Sequence of chain 55.D:
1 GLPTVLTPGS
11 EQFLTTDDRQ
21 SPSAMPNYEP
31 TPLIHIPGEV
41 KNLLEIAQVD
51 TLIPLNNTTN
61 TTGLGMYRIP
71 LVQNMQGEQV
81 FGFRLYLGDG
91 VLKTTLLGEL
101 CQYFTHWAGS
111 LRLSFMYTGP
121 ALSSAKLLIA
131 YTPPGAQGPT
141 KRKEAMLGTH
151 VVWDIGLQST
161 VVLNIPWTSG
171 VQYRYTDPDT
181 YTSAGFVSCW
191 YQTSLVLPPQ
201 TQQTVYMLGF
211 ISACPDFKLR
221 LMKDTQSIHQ

Sequence of chain 18.C:
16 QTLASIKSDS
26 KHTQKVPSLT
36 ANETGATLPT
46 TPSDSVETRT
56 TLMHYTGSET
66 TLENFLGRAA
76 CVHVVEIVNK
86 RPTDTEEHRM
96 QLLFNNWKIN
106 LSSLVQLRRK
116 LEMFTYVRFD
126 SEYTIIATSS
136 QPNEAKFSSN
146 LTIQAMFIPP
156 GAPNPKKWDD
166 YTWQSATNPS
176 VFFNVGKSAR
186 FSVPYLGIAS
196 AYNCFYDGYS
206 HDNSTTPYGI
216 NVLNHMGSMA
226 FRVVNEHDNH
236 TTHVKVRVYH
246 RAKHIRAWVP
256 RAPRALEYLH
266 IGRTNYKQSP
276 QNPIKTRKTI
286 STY

This protein binds this small molecule.
Small molecule (SMILES): Nc1nc(-c2ccccc2)nc2[nH]nc(Nc3ccc(C(F)(F)F)cc3)c12

Binding-site contacts:
Ligand atom F3 contacts residue ILE104 of chain 18.C at 3.7 Å.
Ligand atom F3 contacts residue LEU106 of chain 18.C at 3.5 Å.
Ligand atom C13 contacts residue ASN198 of chain 18.C at 2.6 Å.
Ligand atom N6 contacts residue LEU218 of chain 18.C at 3.4 Å (h-bond).
Ligand atom C17 contacts residue ALA194 of chain 18.C at 3.6 Å (hydrophobic).
Ligand atom C9 contacts residue ASN198 of chain 18.C at 3.1 Å.
Ligand atom C15 contacts residue ALA194 of chain 18.C at 3.5 Å (hydrophobic).
Ligand atom N5 contacts residue TYR197 of chain 18.C at 3.8 Å.
Ligand atom N6 contacts residue MET221 of chain 18.C at 3.2 Å.
Ligand atom C6 contacts residue ILE104 of chain 18.C at 3.3 Å (hydrophobic).
Ligand atom N3 contacts residue TYR197 of chain 18.C at 3.9 Å.
Ligand atom C4 contacts residue ASN105 of chain 18.C at 3.4 Å.
Ligand atom C15 contacts residue ASN198 of chain 18.C at 2.5 Å.
Ligand atom C1 contacts residue TYR197 of chain 18.C at 3.8 Å (hydrophobic).
Ligand atom F2 contacts residue MET221 of chain 18.C at 2.9 Å.
Ligand atom N6 contacts residue ASN219 of chain 18.C at 3.5 Å.
Ligand atom C15 contacts residue LEU218 of chain 18.C at 3.8 Å (hydrophobic).
Ligand atom C4 contacts residue MET221 of chain 18.C at 3.7 Å (hydrophobic).
Ligand atom N2 contacts residue ASN198 of chain 18.C at 3.3 Å (h-bond).
Ligand atom C11 contacts residue LEU218 of chain 18.C at 3.6 Å (hydrophobic).
Ligand atom C14 contacts residue LEU218 of chain 18.C at 3.5 Å (hydrophobic).
Ligand atom C3 contacts residue TYR197 of chain 18.C at 3.8 Å (hydrophobic).
Ligand atom C18 contacts residue ILE104 of chain 18.C at 3.9 Å (hydrophobic).
Ligand atom C6 contacts residue ASN105 of chain 18.C at 3.6 Å.
Ligand atom C2 contacts residue MET221 of chain 18.C at 3.8 Å (hydrophobic).
Ligand atom F1 contacts residue SER126 of chain 18.C at 3.6 Å.
Ligand atom N1 contacts residue ASN219 of chain 18.C at 3.9 Å.
Ligand atom C6 contacts residue MET221 of chain 18.C at 3.8 Å (hydrophobic).
Ligand atom C13 contacts residue LEU218 of chain 18.C at 3.6 Å (hydrophobic).
Ligand atom C17 contacts residue ASN198 of chain 18.C at 3.7 Å.
Ligand atom N4 contacts residue LEU218 of chain 18.C at 3.0 Å (h-bond).
Ligand atom C15 contacts residue SER198 of chain 18.B at 3.6 Å.
Ligand atom N5 contacts residue ASN198 of chain 18.C at 3.0 Å (h-bond).
Ligand atom F3 contacts residue TYR128 of chain 18.C at 3.4 Å.
Ligand atom F2 contacts residue ILE104 of chain 18.C at 3.4 Å.
Ligand atom C10 contacts residue LEU218 of chain 18.C at 3.4 Å (hydrophobic).
Ligand atom C12 contacts residue LEU218 of chain 18.C at 3.6 Å (hydrophobic).
Ligand atom F2 contacts residue TYR128 of chain 18.C at 3.4 Å.
Ligand atom C13 contacts residue ALA196 of chain 18.C at 3.8 Å (hydrophobic).
Ligand atom N3 contacts residue ASN198 of chain 18.C at 2.3 Å (h-bond).

Sequence of chain 18.B:
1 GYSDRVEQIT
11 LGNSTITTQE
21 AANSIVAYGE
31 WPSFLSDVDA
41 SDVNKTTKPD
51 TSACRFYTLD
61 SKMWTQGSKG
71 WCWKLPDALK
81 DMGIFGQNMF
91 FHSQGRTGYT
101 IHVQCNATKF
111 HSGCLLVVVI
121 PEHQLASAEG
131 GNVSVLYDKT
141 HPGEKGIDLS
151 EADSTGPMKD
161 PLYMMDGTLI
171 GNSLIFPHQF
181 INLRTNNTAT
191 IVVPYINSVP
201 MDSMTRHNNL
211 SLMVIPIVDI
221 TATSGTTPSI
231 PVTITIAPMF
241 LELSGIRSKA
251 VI